Sequence of chain 1.B:
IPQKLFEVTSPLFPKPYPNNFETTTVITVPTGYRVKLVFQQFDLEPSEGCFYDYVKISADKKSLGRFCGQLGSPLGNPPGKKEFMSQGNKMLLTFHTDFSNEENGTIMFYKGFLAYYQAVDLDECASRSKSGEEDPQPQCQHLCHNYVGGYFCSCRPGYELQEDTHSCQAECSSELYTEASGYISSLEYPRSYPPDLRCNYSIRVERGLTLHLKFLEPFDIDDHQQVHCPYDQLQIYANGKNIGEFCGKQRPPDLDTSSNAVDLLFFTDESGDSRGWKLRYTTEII

The small molecule below binds the protein below.
Small molecule (SMILES): N[C@@H](CCCC[NH3+])C(=O)O

Binding-site contacts:
Ligand atom NZ contacts residue ILE289 of chain 1.B at 3.9 Å.
Ligand atom CB contacts residue ILE290 of chain 1.B at 3.5 Å (hydrophobic).
Ligand atom C contacts residue ILE290 of chain 1.B at 3.5 Å (hydrophobic).
Ligand atom CE contacts residue ILE289 of chain 1.B at 3.8 Å (hydrophobic).
Ligand atom CD contacts residue ILE289 of chain 1.B at 3.3 Å (hydrophobic).
Ligand atom CG contacts residue ILE289 of chain 1.B at 3.5 Å (hydrophobic).
Ligand atom N contacts residue ILE290 of chain 1.B at 3.3 Å.
Ligand atom CA contacts residue ILE289 of chain 1.B at 4.2 Å (hydrophobic).
Ligand atom CB contacts residue ILE289 of chain 1.B at 3.2 Å (hydrophobic).
Ligand atom O contacts residue ILE290 of chain 1.B at 4.5 Å.
Ligand atom N contacts residue ILE289 of chain 1.B at 3.9 Å.
Ligand atom CA contacts residue ILE290 of chain 1.B at 3.6 Å (hydrophobic).